Binding-site contacts:
Ligand atom CBB contacts residue PHE204 of chain 1.B at 3.4 Å (hydrophobic).
Ligand atom CHA contacts residue HIS259 of chain 1.B at 3.5 Å.
Ligand atom CGD contacts residue TYR217 of chain 1.B at 3.4 Å (hydrophobic).
Ligand atom CBC contacts residue CYS18 of chain 1.B at 1.7 Å (hydrophobic).
Ligand atom C4A contacts residue ILE209 of chain 1.B at 3.6 Å (hydrophobic).
Ligand atom CAA contacts residue TYR217 of chain 1.B at 3.3 Å (hydrophobic).
Ligand atom C2B contacts residue TYR262 of chain 1.B at 3.5 Å (hydrophobic).
Ligand atom CMB contacts residue TYR177 of chain 1.B at 3.5 Å (hydrophobic).
Ligand atom C1A contacts residue HIS259 of chain 1.B at 3.2 Å.
Ligand atom C2C contacts residue SER207 of chain 1.B at 3.5 Å.
Ligand atom CBB contacts residue TYR199 of chain 1.B at 3.5 Å (hydrophobic).
Ligand atom CGD contacts residue ARG253 of chain 1.B at 3.5 Å.
Ligand atom O2D contacts residue VAL255 of chain 1.B at 3.2 Å.
Ligand atom CAD contacts residue TYR217 of chain 1.B at 3.1 Å (hydrophobic).
Ligand atom OC contacts residue TYR262 of chain 1.B at 3.0 Å.
Ligand atom CMD contacts residue SER256 of chain 1.B at 3.5 Å.
Ligand atom O2A contacts residue ILE225 of chain 1.B at 3.5 Å.
Ligand atom NC contacts residue ASP208 of chain 1.B at 3.1 Å (salt-bridge).
Ligand atom CAB contacts residue PHE204 of chain 1.B at 3.5 Å (hydrophobic).
Ligand atom CBA contacts residue HIS259 of chain 1.B at 3.3 Å.
Ligand atom O1D contacts residue TYR217 of chain 1.B at 2.7 Å (h-bond).
Ligand atom ND contacts residue ASP208 of chain 1.B at 3.0 Å (salt-bridge).
Ligand atom CGA contacts residue HIS259 of chain 1.B at 3.4 Å.
Ligand atom CAC contacts residue ILE258 of chain 1.B at 3.5 Å (hydrophobic).
Ligand atom NA contacts residue HIS259 of chain 1.B at 3.3 Å.
Ligand atom NA contacts residue ASP208 of chain 1.B at 3.1 Å (salt-bridge).
Ligand atom O1D contacts residue ARG253 of chain 1.B at 2.6 Å (salt-bridge).
Ligand atom CBD contacts residue TYR217 of chain 1.B at 3.3 Å (hydrophobic).
Ligand atom CHD contacts residue PRO210 of chain 1.B at 3.5 Å (hydrophobic).
Ligand atom O1A contacts residue SER273 of chain 1.B at 2.7 Å (h-bond).
Ligand atom O2A contacts residue SER271 of chain 1.B at 2.7 Å (h-bond).
Ligand atom CHA contacts residue TYR217 of chain 1.B at 3.5 Å (hydrophobic).
Ligand atom CAC contacts residue CYS18 of chain 1.B at 2.9 Å (hydrophobic).
Ligand atom C1D contacts residue PRO210 of chain 1.B at 3.3 Å (hydrophobic).
Ligand atom O2A contacts residue HIS259 of chain 1.B at 2.8 Å (h-bond).
Ligand atom C2A contacts residue HIS259 of chain 1.B at 3.6 Å.
Ligand atom O2D contacts residue ARG253 of chain 1.B at 2.8 Å (salt-bridge).
Ligand atom CGA contacts residue SER271 of chain 1.B at 3.6 Å.
Ligand atom C1C contacts residue SER207 of chain 1.B at 3.5 Å.
Ligand atom O2D contacts residue SER256 of chain 1.B at 2.9 Å (h-bond).

A small-molecule ligand and the protein it binds are described below.
Small molecule (SMILES): C=CC1=C(C)/C(=C/c2[nH]c(Cc3[nH]c(/C=C4\NC(=O)C(C)=C4C=C)c(C)c3CCC(=O)O)c(CCC(=O)O)c2C)NC1=O

Sequence of chain 1.B:
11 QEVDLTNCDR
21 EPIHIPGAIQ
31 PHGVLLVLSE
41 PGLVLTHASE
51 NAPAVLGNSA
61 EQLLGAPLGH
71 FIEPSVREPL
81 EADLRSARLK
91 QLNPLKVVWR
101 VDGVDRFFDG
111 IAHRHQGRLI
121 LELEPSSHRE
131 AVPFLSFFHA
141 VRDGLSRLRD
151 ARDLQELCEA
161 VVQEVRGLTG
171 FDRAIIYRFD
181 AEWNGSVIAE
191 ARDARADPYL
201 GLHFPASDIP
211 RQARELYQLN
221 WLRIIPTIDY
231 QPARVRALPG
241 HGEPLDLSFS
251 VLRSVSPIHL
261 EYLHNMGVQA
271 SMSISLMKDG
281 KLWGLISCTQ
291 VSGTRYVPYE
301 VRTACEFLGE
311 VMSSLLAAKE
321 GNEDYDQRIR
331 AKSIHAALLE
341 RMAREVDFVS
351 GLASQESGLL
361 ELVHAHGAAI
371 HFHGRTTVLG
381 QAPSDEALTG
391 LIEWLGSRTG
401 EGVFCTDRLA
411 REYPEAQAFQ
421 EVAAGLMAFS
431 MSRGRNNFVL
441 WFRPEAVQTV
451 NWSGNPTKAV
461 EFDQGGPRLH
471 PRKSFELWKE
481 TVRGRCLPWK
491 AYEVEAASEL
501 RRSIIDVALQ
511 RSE